Binding-site contacts:
Ligand atom C5 contacts residue GLY43 of chain 1.B at 3.6 Å.
Ligand atom N19 contacts residue VAL78 of chain 1.B at 3.6 Å.
Ligand atom C42 contacts residue HIS81 of chain 1.B at 3.4 Å.
Ligand atom C79 contacts residue MET47 of chain 1.B at 3.6 Å (hydrophobic).
Ligand atom C22 contacts residue VAL78 of chain 1.B at 3.8 Å (hydrophobic).
Ligand atom C5 contacts residue LEU39 of chain 1.B at 3.4 Å (hydrophobic).
Ligand atom C28 contacts residue ILE46 of chain 1.B at 3.6 Å (hydrophobic).
Ligand atom CL1 contacts residue ILE46 of chain 1.B at 3.8 Å.
Ligand atom O51 contacts residue LEU39 of chain 1.B at 3.8 Å.
Ligand atom C26 contacts residue ILE46 of chain 1.B at 3.6 Å (hydrophobic).
Ligand atom N6 contacts residue LEU39 of chain 1.B at 2.8 Å (h-bond).
Ligand atom C39 contacts residue LEU39 of chain 1.B at 3.9 Å (hydrophobic).
Ligand atom N6 contacts residue GLY43 of chain 1.B at 3.4 Å.
Ligand atom C40 contacts residue VAL78 of chain 1.B at 3.3 Å (hydrophobic).
Ligand atom C39 contacts residue HIS81 of chain 1.B at 3.7 Å.
Ligand atom C37 contacts residue LEU39 of chain 1.B at 3.8 Å (hydrophobic).
Ligand atom C3 contacts residue GLY43 of chain 1.B at 3.5 Å.
Ligand atom CL2 contacts residue LEU39 of chain 1.B at 3.6 Å.
Ligand atom C79 contacts residue GLN57 of chain 1.B at 3.6 Å.
Ligand atom C24 contacts residue GLN57 of chain 1.B at 3.4 Å.
Ligand atom C26 contacts residue MET47 of chain 1.B at 3.7 Å (hydrophobic).
Ligand atom C8 contacts residue GLY43 of chain 1.B at 3.9 Å.
Ligand atom C75 contacts residue GLN57 of chain 1.B at 3.9 Å.
Ligand atom C42 contacts residue VAL78 of chain 1.B at 3.4 Å (hydrophobic).
Ligand atom C22 contacts residue GLN57 of chain 1.B at 3.8 Å.
Ligand atom C26 contacts residue TYR52 of chain 1.B at 3.8 Å (hydrophobic).
Ligand atom C28 contacts residue MET47 of chain 1.B at 3.4 Å (hydrophobic).
Ligand atom CL2 contacts residue ILE84 of chain 1.B at 3.8 Å.
Ligand atom C3 contacts residue LEU42 of chain 1.B at 3.8 Å (hydrophobic).
Ligand atom C11 contacts residue VAL78 of chain 1.B at 3.6 Å (hydrophobic).
Ligand atom C28 contacts residue GLY43 of chain 1.B at 3.9 Å.
Ligand atom C71 contacts residue MET47 of chain 1.B at 3.6 Å (hydrophobic).
Ligand atom CL2 contacts residue TYR85 of chain 1.B at 3.7 Å.
Ligand atom CL1 contacts residue LEU42 of chain 1.B at 3.9 Å.
Ligand atom CL1 contacts residue ILE84 of chain 1.B at 3.8 Å.
Ligand atom C2 contacts residue ILE46 of chain 1.B at 3.6 Å (hydrophobic).
Ligand atom CL2 contacts residue HIS81 of chain 1.B at 3.6 Å.
Ligand atom C40 contacts residue HIS81 of chain 1.B at 3.3 Å.
Ligand atom C13 contacts residue ILE46 of chain 1.B at 3.6 Å (hydrophobic).
Ligand atom C3 contacts residue LEU39 of chain 1.B at 3.3 Å (hydrophobic).

Sequence of chain 1.B:
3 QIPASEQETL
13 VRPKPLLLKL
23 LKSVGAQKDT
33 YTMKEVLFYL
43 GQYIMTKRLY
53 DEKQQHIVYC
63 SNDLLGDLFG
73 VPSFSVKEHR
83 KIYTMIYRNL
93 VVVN

A small-molecule ligand and the protein it binds are described below.
Small molecule (SMILES): CN(C)CCCN(C)[C@H]1CCN(C(=O)c2[nH]c3cc(Cl)ccc3c2-c2c(-c3ccccc3)ncn2Cc2ccc(Cl)cc2CO)C1